This small molecule binds to this protein.
Small molecule (SMILES): CC[C@H](C)[C@H](NC(=O)CNC(=O)[C@@H](NC(=O)[C@H](C)N)C(C)C)C(=O)NCC(=O)N[C@@H](C)C(=O)N[C@H](C(=O)N[C@H](C=O)Cc1ccccc1)C(C)C

Sequence of chain 1.A:
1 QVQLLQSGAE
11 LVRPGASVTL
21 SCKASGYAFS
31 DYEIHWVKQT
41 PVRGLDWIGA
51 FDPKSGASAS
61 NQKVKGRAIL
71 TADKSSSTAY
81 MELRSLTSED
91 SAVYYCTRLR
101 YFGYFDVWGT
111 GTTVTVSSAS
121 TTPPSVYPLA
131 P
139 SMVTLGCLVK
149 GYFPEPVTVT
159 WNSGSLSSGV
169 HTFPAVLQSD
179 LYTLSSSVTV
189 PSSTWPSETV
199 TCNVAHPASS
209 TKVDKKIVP

Sequence of chain 1.B:
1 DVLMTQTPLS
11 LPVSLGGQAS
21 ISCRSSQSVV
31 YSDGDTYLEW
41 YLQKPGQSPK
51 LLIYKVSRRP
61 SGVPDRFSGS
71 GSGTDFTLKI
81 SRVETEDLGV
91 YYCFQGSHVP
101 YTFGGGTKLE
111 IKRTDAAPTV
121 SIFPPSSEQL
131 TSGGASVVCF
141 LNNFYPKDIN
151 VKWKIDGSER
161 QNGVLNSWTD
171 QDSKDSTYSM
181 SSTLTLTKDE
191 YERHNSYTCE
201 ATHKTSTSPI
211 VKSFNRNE

Binding-site contacts:
Ligand atom O contacts residue LEU99 of chain 1.A at 3.6 Å.
Ligand atom N contacts residue GLY96 of chain 1.B at 2.9 Å (h-bond).
Ligand atom C contacts residue TYR101 of chain 1.A at 3.7 Å (hydrophobic).
Ligand atom CA contacts residue LEU99 of chain 1.A at 3.6 Å (hydrophobic).
Ligand atom C contacts residue GLU33 of chain 1.A at 3.6 Å.
Ligand atom CD1 contacts residue ALA50 of chain 1.A at 3.6 Å (hydrophobic).
Ligand atom CG1 contacts residue TYR31 of chain 1.B at 3.3 Å (hydrophobic).
Ligand atom N contacts residue LEU99 of chain 1.A at 3.8 Å.
Ligand atom N contacts residue TYR101 of chain 1.B at 3.8 Å.
Ligand atom O contacts residue PHE102 of chain 1.A at 3.6 Å.
Ligand atom CE1 contacts residue ALA57 of chain 1.A at 3.6 Å (hydrophobic).
Ligand atom CB contacts residue TYR101 of chain 1.B at 3.7 Å (hydrophobic).
Ligand atom CG1 contacts residue PHE102 of chain 1.A at 3.7 Å (hydrophobic).
Ligand atom CA contacts residue TYR101 of chain 1.B at 3.6 Å (hydrophobic).
Ligand atom CA contacts residue GLU39 of chain 1.B at 3.6 Å.
Ligand atom CD1 contacts residue SER58 of chain 1.A at 3.5 Å.
Ligand atom CG1 contacts residue GLU33 of chain 1.A at 3.7 Å.
Ligand atom O contacts residue TYR101 of chain 1.A at 3.5 Å.
Ligand atom N contacts residue TYR101 of chain 1.B at 3.0 Å (h-bond).
Ligand atom CA contacts residue GLU33 of chain 1.A at 3.8 Å.
Ligand atom C contacts residue TYR101 of chain 1.B at 3.7 Å (hydrophobic).
Ligand atom C contacts residue GLU33 of chain 1.A at 3.4 Å.
Ligand atom O contacts residue GLY103 of chain 1.A at 3.4 Å (h-bond).
Ligand atom C contacts residue PHE102 of chain 1.A at 3.8 Å (hydrophobic).
Ligand atom N contacts residue GLY103 of chain 1.A at 2.8 Å (h-bond).
Ligand atom CG2 contacts residue TYR37 of chain 1.B at 3.7 Å (hydrophobic).
Ligand atom CD1 contacts residue ALA59 of chain 1.A at 3.5 Å (hydrophobic).
Ligand atom CB contacts residue GLY96 of chain 1.B at 3.6 Å.
Ligand atom C contacts residue GLY96 of chain 1.B at 3.5 Å.
Ligand atom CA contacts residue GLY96 of chain 1.B at 3.3 Å.
Ligand atom CA contacts residue ASP52 of chain 1.A at 3.5 Å.
Ligand atom O contacts residue TYR101 of chain 1.A at 3.6 Å (h-bond).
Ligand atom CA contacts residue GLU33 of chain 1.A at 3.3 Å.
Ligand atom N contacts residue GLU33 of chain 1.A at 2.9 Å (salt-bridge).
Ligand atom O contacts residue PHE102 of chain 1.A at 2.8 Å (h-bond).
Ligand atom CB contacts residue PHE102 of chain 1.A at 3.7 Å (hydrophobic).
Ligand atom N contacts residue GLU39 of chain 1.B at 2.6 Å (salt-bridge).
Ligand atom N contacts residue GLU33 of chain 1.A at 2.7 Å (salt-bridge).
Ligand atom CD1 contacts residue ALA57 of chain 1.A at 3.4 Å (hydrophobic).
Ligand atom CG2 contacts residue TYR31 of chain 1.B at 3.7 Å (hydrophobic).